This protein binds this small molecule.
Small molecule (SMILES): CC(=O)N[C@@H]1[C@@H](O)[C@H](O)[C@@H](CO)O[C@H]1O

Sequence of chain 1.B:
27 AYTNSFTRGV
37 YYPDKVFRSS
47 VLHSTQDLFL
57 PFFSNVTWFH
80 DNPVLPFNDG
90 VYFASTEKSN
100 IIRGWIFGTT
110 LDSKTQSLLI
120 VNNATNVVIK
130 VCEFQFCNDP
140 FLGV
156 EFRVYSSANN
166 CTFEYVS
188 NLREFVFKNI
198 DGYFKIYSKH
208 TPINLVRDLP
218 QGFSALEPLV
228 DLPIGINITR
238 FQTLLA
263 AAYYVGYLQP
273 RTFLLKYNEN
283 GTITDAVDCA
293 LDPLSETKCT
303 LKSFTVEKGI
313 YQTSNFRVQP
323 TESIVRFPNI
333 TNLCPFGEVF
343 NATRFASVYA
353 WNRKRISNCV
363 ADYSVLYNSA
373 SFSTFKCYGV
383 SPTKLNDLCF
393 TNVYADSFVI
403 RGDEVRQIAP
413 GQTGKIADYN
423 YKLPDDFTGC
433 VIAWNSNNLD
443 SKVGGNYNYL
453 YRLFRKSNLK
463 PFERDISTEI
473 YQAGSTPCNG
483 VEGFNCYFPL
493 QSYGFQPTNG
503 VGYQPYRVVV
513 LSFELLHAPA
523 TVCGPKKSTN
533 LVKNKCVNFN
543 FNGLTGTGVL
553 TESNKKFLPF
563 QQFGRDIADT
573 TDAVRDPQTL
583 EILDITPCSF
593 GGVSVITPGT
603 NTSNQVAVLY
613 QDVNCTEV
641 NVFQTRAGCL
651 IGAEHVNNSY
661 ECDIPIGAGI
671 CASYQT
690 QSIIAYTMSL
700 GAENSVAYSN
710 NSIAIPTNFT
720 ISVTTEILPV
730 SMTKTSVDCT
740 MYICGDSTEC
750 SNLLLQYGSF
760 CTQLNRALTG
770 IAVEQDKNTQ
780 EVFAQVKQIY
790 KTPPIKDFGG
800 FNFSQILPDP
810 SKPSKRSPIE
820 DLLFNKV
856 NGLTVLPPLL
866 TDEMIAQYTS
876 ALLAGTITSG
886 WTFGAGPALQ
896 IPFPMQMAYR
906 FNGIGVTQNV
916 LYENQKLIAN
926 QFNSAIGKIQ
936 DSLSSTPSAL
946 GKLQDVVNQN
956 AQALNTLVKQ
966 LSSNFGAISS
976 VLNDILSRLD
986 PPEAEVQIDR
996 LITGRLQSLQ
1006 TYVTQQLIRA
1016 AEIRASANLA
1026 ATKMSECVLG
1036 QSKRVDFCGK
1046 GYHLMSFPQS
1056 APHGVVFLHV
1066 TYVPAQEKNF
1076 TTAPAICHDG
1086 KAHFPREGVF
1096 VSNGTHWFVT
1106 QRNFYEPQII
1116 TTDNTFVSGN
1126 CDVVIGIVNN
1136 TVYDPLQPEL

Binding-site contacts:
Ligand atom O6 contacts residue ALA706 of chain 1.B at 3.2 Å.
Ligand atom C6 contacts residue ALA706 of chain 1.B at 3.9 Å (hydrophobic).
Ligand atom C5 contacts residue ALA706 of chain 1.B at 3.5 Å (hydrophobic).
Ligand atom C1 contacts residue ASN1074 of chain 1.B at 1.4 Å.
Ligand atom C1 contacts residue ALA706 of chain 1.B at 4.4 Å (hydrophobic).
Ligand atom O5 contacts residue ALA706 of chain 1.B at 4.0 Å.
Ligand atom C5 contacts residue ASN1074 of chain 1.B at 3.6 Å.
Ligand atom O7 contacts residue ASN1074 of chain 1.B at 2.9 Å (h-bond).
Ligand atom C2 contacts residue ASN1074 of chain 1.B at 2.4 Å.
Ligand atom C4 contacts residue ASN1074 of chain 1.B at 4.2 Å.
Ligand atom C3 contacts residue ASN1074 of chain 1.B at 3.8 Å.
Ligand atom C8 contacts residue ASN1074 of chain 1.B at 3.5 Å.
Ligand atom C8 contacts residue LYS1073 of chain 1.B at 3.5 Å.
Ligand atom C8 contacts residue GLU1072 of chain 1.B at 3.5 Å.
Ligand atom C7 contacts residue ASN1074 of chain 1.B at 3.0 Å.
Ligand atom N2 contacts residue ASN1074 of chain 1.B at 2.9 Å (h-bond).
Ligand atom C7 contacts residue LYS1073 of chain 1.B at 4.4 Å.
Ligand atom O5 contacts residue ASN1074 of chain 1.B at 2.3 Å (h-bond).
Ligand atom O7 contacts residue LYS1073 of chain 1.B at 4.5 Å.